Sequence of chain 1.C:
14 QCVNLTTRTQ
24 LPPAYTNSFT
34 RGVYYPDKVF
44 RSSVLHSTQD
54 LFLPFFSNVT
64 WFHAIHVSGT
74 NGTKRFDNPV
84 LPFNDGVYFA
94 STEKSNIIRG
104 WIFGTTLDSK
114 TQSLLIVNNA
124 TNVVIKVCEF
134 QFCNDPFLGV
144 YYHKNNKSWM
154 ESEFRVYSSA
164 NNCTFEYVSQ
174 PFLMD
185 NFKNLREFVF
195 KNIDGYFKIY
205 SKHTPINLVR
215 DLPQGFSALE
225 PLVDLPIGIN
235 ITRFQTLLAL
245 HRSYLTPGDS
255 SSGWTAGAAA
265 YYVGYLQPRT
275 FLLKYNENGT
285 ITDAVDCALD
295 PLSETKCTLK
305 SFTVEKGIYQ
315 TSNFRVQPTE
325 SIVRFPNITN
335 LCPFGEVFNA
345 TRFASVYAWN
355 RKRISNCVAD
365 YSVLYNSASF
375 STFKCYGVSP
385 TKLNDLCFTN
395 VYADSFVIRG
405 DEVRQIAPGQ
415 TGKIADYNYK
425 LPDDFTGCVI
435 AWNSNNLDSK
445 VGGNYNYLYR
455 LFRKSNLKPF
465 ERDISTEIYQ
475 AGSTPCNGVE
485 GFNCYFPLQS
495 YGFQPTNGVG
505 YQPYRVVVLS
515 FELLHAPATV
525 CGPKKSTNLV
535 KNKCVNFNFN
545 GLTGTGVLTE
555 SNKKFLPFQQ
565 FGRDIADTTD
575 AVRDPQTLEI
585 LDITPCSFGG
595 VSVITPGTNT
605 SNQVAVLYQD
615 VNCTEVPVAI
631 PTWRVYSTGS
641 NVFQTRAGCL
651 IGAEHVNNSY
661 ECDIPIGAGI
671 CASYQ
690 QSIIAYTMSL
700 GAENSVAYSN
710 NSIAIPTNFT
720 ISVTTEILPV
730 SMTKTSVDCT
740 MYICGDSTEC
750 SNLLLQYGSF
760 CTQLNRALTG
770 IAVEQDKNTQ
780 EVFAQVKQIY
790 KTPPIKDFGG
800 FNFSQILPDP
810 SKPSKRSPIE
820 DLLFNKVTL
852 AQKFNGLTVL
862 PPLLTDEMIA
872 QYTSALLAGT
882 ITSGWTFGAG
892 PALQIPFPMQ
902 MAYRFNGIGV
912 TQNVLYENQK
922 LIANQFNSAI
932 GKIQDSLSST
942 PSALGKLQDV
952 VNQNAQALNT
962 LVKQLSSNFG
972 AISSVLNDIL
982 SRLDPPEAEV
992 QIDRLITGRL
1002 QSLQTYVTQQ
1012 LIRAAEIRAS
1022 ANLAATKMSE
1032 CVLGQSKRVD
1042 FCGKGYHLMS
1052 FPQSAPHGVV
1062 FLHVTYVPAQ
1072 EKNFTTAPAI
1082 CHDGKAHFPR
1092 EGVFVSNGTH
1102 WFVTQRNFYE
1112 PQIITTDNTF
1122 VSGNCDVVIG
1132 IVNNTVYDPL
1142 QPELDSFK

Binding-site contacts:
Ligand atom C5 contacts residue ASN234 of chain 1.C at 3.7 Å.
Ligand atom O5 contacts residue ASN234 of chain 1.C at 2.4 Å (h-bond).
Ligand atom C4 contacts residue ASN234 of chain 1.C at 4.2 Å.
Ligand atom O7 contacts residue ASN234 of chain 1.C at 3.8 Å.
Ligand atom C1 contacts residue ASN234 of chain 1.C at 1.4 Å.
Ligand atom C2 contacts residue ASN234 of chain 1.C at 2.5 Å.
Ligand atom C7 contacts residue ASN234 of chain 1.C at 3.5 Å.
Ligand atom N2 contacts residue ASN234 of chain 1.C at 2.9 Å (h-bond).
Ligand atom C3 contacts residue ASN234 of chain 1.C at 3.8 Å.
Ligand atom O6 contacts residue GLY232 of chain 1.C at 4.2 Å.

A small-molecule ligand and the protein it binds are described below.
Small molecule (SMILES): CC(=O)N[C@@H]1[C@@H](O)[C@H](O)[C@@H](CO)O[C@H]1O